Sequence of chain 53.E:
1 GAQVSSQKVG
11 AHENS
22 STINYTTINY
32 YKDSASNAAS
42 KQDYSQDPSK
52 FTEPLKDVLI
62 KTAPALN

Binding-site contacts:
Ligand atom N contacts residue VAL4 of chain 53.E at 3.0 Å (h-bond).
Ligand atom CB contacts residue VAL4 of chain 53.E at 4.2 Å (hydrophobic).
Ligand atom CD contacts residue VAL4 of chain 53.E at 3.8 Å (hydrophobic).
Ligand atom C contacts residue VAL4 of chain 53.E at 4.5 Å (hydrophobic).
Ligand atom C contacts residue ALA2 of chain 53.E at 4.2 Å (hydrophobic).
Ligand atom C contacts residue ALA2 of chain 53.E at 3.6 Å (hydrophobic).
Ligand atom CG2 contacts residue GLN3 of chain 53.E at 3.9 Å.
Ligand atom O contacts residue GLN3 of chain 53.E at 3.0 Å (h-bond).
Ligand atom CG2 contacts residue SER5 of chain 53.E at 3.2 Å.
Ligand atom CB contacts residue ALA2 of chain 53.E at 4.0 Å (hydrophobic).
Ligand atom CA contacts residue VAL4 of chain 53.E at 4.0 Å (hydrophobic).
Ligand atom N contacts residue VAL4 of chain 53.E at 4.1 Å.
Ligand atom OE1 contacts residue VAL4 of chain 53.E at 3.3 Å (h-bond).
Ligand atom OG contacts residue GLN3 of chain 53.E at 3.3 Å (h-bond).
Ligand atom N contacts residue ALA2 of chain 53.E at 2.8 Å (h-bond).
Ligand atom CG1 contacts residue GLN3 of chain 53.E at 3.0 Å.
Ligand atom C contacts residue VAL4 of chain 53.E at 3.5 Å (hydrophobic).
Ligand atom CA contacts residue ALA2 of chain 53.E at 3.4 Å (hydrophobic).
Ligand atom CA contacts residue ALA2 of chain 53.E at 3.8 Å (hydrophobic).
Ligand atom O contacts residue VAL4 of chain 53.E at 4.4 Å.
Ligand atom CB contacts residue VAL4 of chain 53.E at 4.0 Å (hydrophobic).
Ligand atom O contacts residue VAL4 of chain 53.E at 4.2 Å.
Ligand atom C contacts residue GLN3 of chain 53.E at 3.8 Å.
Ligand atom CA contacts residue VAL4 of chain 53.E at 3.5 Å (hydrophobic).
Ligand atom CB contacts residue ALA2 of chain 53.E at 3.5 Å (hydrophobic).
Ligand atom N contacts residue GLN3 of chain 53.E at 4.5 Å.
Ligand atom OE2 contacts residue VAL4 of chain 53.E at 3.6 Å.
Ligand atom CG2 contacts residue VAL4 of chain 53.E at 3.4 Å (hydrophobic).
Ligand atom N contacts residue ALA2 of chain 53.E at 4.3 Å.
Ligand atom CA contacts residue GLN3 of chain 53.E at 4.3 Å.
Ligand atom CG2 contacts residue ALA2 of chain 53.E at 4.3 Å (hydrophobic).
Ligand atom CB contacts residue GLN3 of chain 53.E at 4.1 Å.
Ligand atom C contacts residue VAL4 of chain 53.E at 4.4 Å (hydrophobic).
Ligand atom CB contacts residue GLN3 of chain 53.E at 3.6 Å.

This small molecule binds to this protein.
Small molecule (SMILES): CC[C@H](C)[C@H](N)C(=O)N[C@@H](CO)C(=O)N[C@@H](CCC(=O)O)C(=O)N[C@H](C=O)C(C)C